A small-molecule ligand and the protein it binds are described below.
Small molecule (SMILES): CC(=O)N[C@H]1[C@H](O[C@H]2[C@H](O)[C@@H](NC(C)=O)CO[C@@H]2CO)O[C@H](CO)[C@@H](O[C@@H]2O[C@H](CO)[C@@H](O)[C@H](O)[C@@H]2O)[C@@H]1O

Sequence of chain 1.E:
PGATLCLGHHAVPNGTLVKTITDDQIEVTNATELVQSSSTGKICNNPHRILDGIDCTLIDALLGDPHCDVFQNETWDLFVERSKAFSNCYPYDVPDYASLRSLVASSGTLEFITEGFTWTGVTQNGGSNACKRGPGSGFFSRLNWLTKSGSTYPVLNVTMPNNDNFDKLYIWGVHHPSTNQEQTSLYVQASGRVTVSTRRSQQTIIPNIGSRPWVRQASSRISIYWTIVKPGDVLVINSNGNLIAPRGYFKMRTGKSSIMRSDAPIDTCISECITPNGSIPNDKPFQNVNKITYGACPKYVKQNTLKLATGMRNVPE

Binding-site contacts:
Ligand atom N2 contacts residue ASN159 of chain 1.C at 3.0 Å (h-bond).
Ligand atom C7 contacts residue TRP216 of chain 1.E at 4.1 Å (hydrophobic).
Ligand atom O4 contacts residue TRP216 of chain 1.E at 4.0 Å.
Ligand atom C6 contacts residue THR161 of chain 1.C at 2.9 Å.
Ligand atom C1 contacts residue SER213 of chain 1.E at 4.1 Å.
Ligand atom O6 contacts residue TRP216 of chain 1.E at 3.1 Å.
Ligand atom C5 contacts residue THR161 of chain 1.C at 4.0 Å.
Ligand atom C6 contacts residue VAL238 of chain 1.C at 4.1 Å (hydrophobic).
Ligand atom C6 contacts residue TRP216 of chain 1.E at 4.4 Å (hydrophobic).
Ligand atom C1 contacts residue TRP216 of chain 1.E at 4.3 Å (hydrophobic).
Ligand atom C3 contacts residue TRP216 of chain 1.E at 4.5 Å (hydrophobic).
Ligand atom C2 contacts residue TRP216 of chain 1.E at 4.4 Å (hydrophobic).
Ligand atom O5 contacts residue ASN159 of chain 1.C at 2.3 Å (h-bond).
Ligand atom O7 contacts residue ASN159 of chain 1.C at 3.6 Å.
Ligand atom C4 contacts residue ASN159 of chain 1.C at 4.2 Å.
Ligand atom C3 contacts residue ASN159 of chain 1.C at 3.8 Å.
Ligand atom O7 contacts residue PRO215 of chain 1.E at 3.6 Å.
Ligand atom C1 contacts residue ASN159 of chain 1.C at 1.4 Å.
Ligand atom C8 contacts residue VAL236 of chain 1.C at 4.3 Å (hydrophobic).
Ligand atom C8 contacts residue THR161 of chain 1.C at 4.3 Å.
Ligand atom C7 contacts residue ASN159 of chain 1.C at 3.5 Å.
Ligand atom O7 contacts residue TRP216 of chain 1.E at 2.9 Å (h-bond).
Ligand atom C1 contacts residue TRP216 of chain 1.E at 4.2 Å (hydrophobic).
Ligand atom O6 contacts residue THR161 of chain 1.C at 3.0 Å (h-bond).
Ligand atom C4 contacts residue TRP216 of chain 1.E at 4.0 Å (hydrophobic).
Ligand atom O7 contacts residue ARG214 of chain 1.E at 4.4 Å.
Ligand atom N2 contacts residue SER213 of chain 1.E at 3.3 Å (h-bond).
Ligand atom C5 contacts residue ASN159 of chain 1.C at 3.6 Å.
Ligand atom O5 contacts residue TRP216 of chain 1.E at 3.8 Å.
Ligand atom C2 contacts residue ASN159 of chain 1.C at 2.5 Å.
Ligand atom O5 contacts residue THR161 of chain 1.C at 4.0 Å.
Ligand atom C7 contacts residue SER213 of chain 1.E at 3.9 Å.
Ligand atom O3 contacts residue TRP216 of chain 1.E at 3.9 Å.
Ligand atom C8 contacts residue SER213 of chain 1.E at 3.6 Å.
Ligand atom C2 contacts residue SER213 of chain 1.E at 4.3 Å.
Ligand atom C2 contacts residue TRP216 of chain 1.E at 4.0 Å (hydrophobic).

Sequence of chain 1.C:
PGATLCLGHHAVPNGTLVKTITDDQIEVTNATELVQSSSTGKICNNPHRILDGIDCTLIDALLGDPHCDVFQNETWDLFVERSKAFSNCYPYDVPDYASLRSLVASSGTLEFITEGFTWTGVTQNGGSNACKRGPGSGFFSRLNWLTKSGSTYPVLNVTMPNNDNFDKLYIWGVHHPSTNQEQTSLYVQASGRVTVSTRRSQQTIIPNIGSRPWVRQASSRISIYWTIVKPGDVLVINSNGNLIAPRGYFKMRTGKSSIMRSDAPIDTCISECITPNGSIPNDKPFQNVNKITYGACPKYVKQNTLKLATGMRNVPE